Binding-site contacts:
Ligand atom C5 contacts residue ASN52 of chain 1.C at 3.6 Å.
Ligand atom C5 contacts residue ALA2 of chain 1.F at 4.3 Å (hydrophobic).
Ligand atom O5 contacts residue ALA53 of chain 1.C at 4.4 Å.
Ligand atom O6 contacts residue ALA2 of chain 1.F at 3.8 Å.
Ligand atom O6 contacts residue SER54 of chain 1.C at 3.3 Å (h-bond).
Ligand atom O7 contacts residue ASN52 of chain 1.C at 4.0 Å.
Ligand atom C8 contacts residue ARG57 of chain 1.C at 3.1 Å.
Ligand atom O5 contacts residue ALA2 of chain 1.F at 4.2 Å.
Ligand atom C7 contacts residue GLU3 of chain 1.F at 3.8 Å.
Ligand atom O6 contacts residue ASN52 of chain 1.C at 4.3 Å.
Ligand atom N2 contacts residue ASN52 of chain 1.C at 3.2 Å (h-bond).
Ligand atom C6 contacts residue ALA2 of chain 1.F at 3.7 Å (hydrophobic).
Ligand atom C1 contacts residue ARG57 of chain 1.C at 4.3 Å.
Ligand atom C6 contacts residue SER54 of chain 1.C at 4.3 Å.
Ligand atom O5 contacts residue THR56 of chain 1.C at 4.1 Å.
Ligand atom N2 contacts residue ARG57 of chain 1.C at 3.9 Å.
Ligand atom O5 contacts residue ASN52 of chain 1.C at 2.2 Å (h-bond).
Ligand atom C1 contacts residue SER54 of chain 1.C at 4.1 Å.
Ligand atom C2 contacts residue THR56 of chain 1.C at 3.7 Å.
Ligand atom C3 contacts residue GLU3 of chain 1.F at 3.7 Å.
Ligand atom C4 contacts residue ASN52 of chain 1.C at 4.2 Å.
Ligand atom C2 contacts residue GLU3 of chain 1.F at 3.6 Å.
Ligand atom C1 contacts residue ASN52 of chain 1.C at 1.4 Å.
Ligand atom C2 contacts residue ASN52 of chain 1.C at 2.5 Å.
Ligand atom C8 contacts residue SO41 of chain 1.J at 3.2 Å.
Ligand atom N2 contacts residue THR56 of chain 1.C at 4.2 Å.
Ligand atom O5 contacts residue SER54 of chain 1.C at 3.4 Å (h-bond).
Ligand atom O3 contacts residue GLU3 of chain 1.F at 4.2 Å.
Ligand atom C3 contacts residue ASN52 of chain 1.C at 3.9 Å.
Ligand atom C7 contacts residue ARG57 of chain 1.C at 3.6 Å.
Ligand atom C7 contacts residue ASN52 of chain 1.C at 3.9 Å.
Ligand atom C5 contacts residue GLU3 of chain 1.F at 4.4 Å.
Ligand atom O6 contacts residue ALA53 of chain 1.C at 3.6 Å.
Ligand atom O7 contacts residue ARG57 of chain 1.C at 4.2 Å.
Ligand atom C1 contacts residue THR56 of chain 1.C at 3.7 Å.
Ligand atom C1 contacts residue GLU3 of chain 1.F at 3.8 Å.
Ligand atom O7 contacts residue THR56 of chain 1.C at 3.1 Å (h-bond).
Ligand atom C8 contacts residue GLU3 of chain 1.F at 3.9 Å.
Ligand atom C7 contacts residue THR56 of chain 1.C at 3.9 Å.
Ligand atom N2 contacts residue GLU3 of chain 1.F at 2.8 Å (salt-bridge).

This protein binds this small molecule.
Small molecule (SMILES): CC(=O)N[C@@H]1[C@@H](O)[C@H](O)[C@@H](CO)O[C@H]1O

Sequence of chain 1.C:
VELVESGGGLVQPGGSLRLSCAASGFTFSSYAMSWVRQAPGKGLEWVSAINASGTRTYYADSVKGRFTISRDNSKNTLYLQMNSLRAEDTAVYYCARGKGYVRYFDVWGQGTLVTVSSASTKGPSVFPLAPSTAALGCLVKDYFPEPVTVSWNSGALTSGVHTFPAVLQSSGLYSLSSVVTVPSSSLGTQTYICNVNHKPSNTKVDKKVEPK

Sequence of chain 1.F:
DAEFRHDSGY